Sequence of chain 1.B:
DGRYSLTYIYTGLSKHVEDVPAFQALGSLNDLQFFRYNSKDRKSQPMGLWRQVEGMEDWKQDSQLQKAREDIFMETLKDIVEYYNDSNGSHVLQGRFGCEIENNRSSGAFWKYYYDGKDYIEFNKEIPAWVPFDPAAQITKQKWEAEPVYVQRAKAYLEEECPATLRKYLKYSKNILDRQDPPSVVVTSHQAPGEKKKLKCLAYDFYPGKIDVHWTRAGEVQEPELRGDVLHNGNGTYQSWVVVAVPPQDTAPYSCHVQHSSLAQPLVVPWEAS

Binding-site contacts:
Ligand atom O5 contacts residue ASN104 of chain 1.B at 2.4 Å (h-bond).
Ligand atom C2 contacts residue ASN104 of chain 1.B at 2.5 Å.
Ligand atom C1 contacts residue ARG167 of chain 1.B at 3.8 Å.
Ligand atom O7 contacts residue ASN104 of chain 1.B at 3.6 Å.
Ligand atom C8 contacts residue ASP1 of chain 1.B at 3.5 Å.
Ligand atom C4 contacts residue ASN104 of chain 1.B at 4.2 Å.
Ligand atom C3 contacts residue ASN104 of chain 1.B at 3.8 Å.
Ligand atom O5 contacts residue ARG167 of chain 1.B at 4.1 Å.
Ligand atom C1 contacts residue ASN104 of chain 1.B at 1.4 Å.
Ligand atom C7 contacts residue ASN104 of chain 1.B at 3.5 Å.
Ligand atom C5 contacts residue ASN104 of chain 1.B at 3.7 Å.
Ligand atom N2 contacts residue ASN104 of chain 1.B at 2.9 Å (h-bond).

A small-molecule ligand and the protein it binds are described below.
Small molecule (SMILES): CC(=O)N[C@@H]1[C@@H](O)[C@H](O)[C@@H](CO)O[C@H]1O